Sequence of chain 1.C:
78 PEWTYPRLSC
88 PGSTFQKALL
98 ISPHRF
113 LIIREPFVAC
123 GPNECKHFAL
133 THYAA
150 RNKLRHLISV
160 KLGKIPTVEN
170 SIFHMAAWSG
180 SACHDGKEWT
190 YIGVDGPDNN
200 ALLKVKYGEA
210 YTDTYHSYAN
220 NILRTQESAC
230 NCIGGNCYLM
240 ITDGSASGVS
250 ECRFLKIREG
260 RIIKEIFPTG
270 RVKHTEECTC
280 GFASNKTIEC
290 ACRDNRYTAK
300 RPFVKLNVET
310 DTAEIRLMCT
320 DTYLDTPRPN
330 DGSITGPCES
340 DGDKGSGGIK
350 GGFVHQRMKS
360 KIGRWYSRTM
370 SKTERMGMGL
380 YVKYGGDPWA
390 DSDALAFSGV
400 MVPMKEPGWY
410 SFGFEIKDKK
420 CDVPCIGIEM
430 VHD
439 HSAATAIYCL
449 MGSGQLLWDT

A protein and the small-molecule ligand that binds it are described below.
Small molecule (SMILES): CC(=O)N[C@H]1[C@H](O[C@H]2[C@H](O)[C@@H](NC(C)=O)CO[C@@H]2CO)O[C@H](CO)[C@@H](O)[C@@H]1O

Binding-site contacts:
Ligand atom C4 contacts residue ASN284 of chain 1.C at 4.3 Å.
Ligand atom C8 contacts residue PRO83 of chain 1.C at 3.6 Å (hydrophobic).
Ligand atom C3 contacts residue PRO83 of chain 1.C at 3.8 Å (hydrophobic).
Ligand atom C1 contacts residue ASN284 of chain 1.C at 1.5 Å.
Ligand atom N2 contacts residue ARG84 of chain 1.C at 3.9 Å.
Ligand atom C1 contacts residue PRO83 of chain 1.C at 3.7 Å (hydrophobic).
Ligand atom O5 contacts residue ASN284 of chain 1.C at 2.4 Å (h-bond).
Ligand atom C5 contacts residue TYR82 of chain 1.C at 4.3 Å (hydrophobic).
Ligand atom C8 contacts residue TYR82 of chain 1.C at 3.7 Å (hydrophobic).
Ligand atom C1 contacts residue TYR82 of chain 1.C at 4.5 Å (hydrophobic).
Ligand atom O7 contacts residue ASN284 of chain 1.C at 3.5 Å (h-bond).
Ligand atom C2 contacts residue ASN284 of chain 1.C at 2.5 Å.
Ligand atom N2 contacts residue PRO83 of chain 1.C at 2.8 Å (h-bond).
Ligand atom C2 contacts residue PRO83 of chain 1.C at 3.6 Å (hydrophobic).
Ligand atom C5 contacts residue ASN284 of chain 1.C at 3.8 Å.
Ligand atom C7 contacts residue PRO83 of chain 1.C at 3.6 Å (hydrophobic).
Ligand atom C8 contacts residue ARG356 of chain 1.C at 3.9 Å.
Ligand atom O6 contacts residue TYR82 of chain 1.C at 4.1 Å.
Ligand atom C7 contacts residue ARG84 of chain 1.C at 4.4 Å.
Ligand atom O7 contacts residue TYR82 of chain 1.C at 4.5 Å.
Ligand atom C7 contacts residue ASN284 of chain 1.C at 3.4 Å.
Ligand atom O3 contacts residue ARG84 of chain 1.C at 4.5 Å.
Ligand atom C8 contacts residue LEU85 of chain 1.C at 3.9 Å (hydrophobic).
Ligand atom C7 contacts residue LEU85 of chain 1.C at 4.4 Å (hydrophobic).
Ligand atom C3 contacts residue ASN284 of chain 1.C at 3.9 Å.
Ligand atom C8 contacts residue ASN284 of chain 1.C at 4.4 Å.
Ligand atom O3 contacts residue PRO83 of chain 1.C at 4.5 Å.
Ligand atom N2 contacts residue ASN284 of chain 1.C at 3.0 Å (h-bond).
Ligand atom C8 contacts residue ARG84 of chain 1.C at 3.7 Å.